Sequence of chain 1.B:
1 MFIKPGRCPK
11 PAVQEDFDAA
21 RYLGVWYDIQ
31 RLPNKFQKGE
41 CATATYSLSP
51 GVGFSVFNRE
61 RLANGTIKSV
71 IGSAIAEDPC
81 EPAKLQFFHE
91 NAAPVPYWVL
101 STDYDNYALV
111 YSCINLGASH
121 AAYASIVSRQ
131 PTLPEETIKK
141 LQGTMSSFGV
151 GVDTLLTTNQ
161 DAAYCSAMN

Sequence of chain 2.B:
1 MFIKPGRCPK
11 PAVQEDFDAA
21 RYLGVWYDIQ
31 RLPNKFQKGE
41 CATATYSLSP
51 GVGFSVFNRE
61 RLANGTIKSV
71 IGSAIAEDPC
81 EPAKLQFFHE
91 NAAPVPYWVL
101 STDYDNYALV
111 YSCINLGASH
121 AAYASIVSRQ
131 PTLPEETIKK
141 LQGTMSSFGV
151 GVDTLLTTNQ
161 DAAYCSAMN

Binding-site contacts:
Ligand atom C2D contacts residue ASN58 of chain 1.B at 3.4 Å.
Ligand atom CMB contacts residue SER112 of chain 1.B at 3.6 Å.
Ligand atom CBD contacts residue PHE36 of chain 1.B at 3.2 Å (hydrophobic).
Ligand atom NC contacts residue ASN58 of chain 1.B at 3.4 Å (h-bond).
Ligand atom NB contacts residue PHE36 of chain 1.B at 3.5 Å.
Ligand atom OC contacts residue TYR123 of chain 1.B at 3.7 Å.
Ligand atom C4D contacts residue ASN58 of chain 1.B at 3.6 Å.
Ligand atom CMD contacts residue GLU60 of chain 1.B at 3.6 Å.
Ligand atom CAB contacts residue SER112 of chain 1.B at 3.4 Å.
Ligand atom CMB contacts residue TYR123 of chain 1.B at 3.6 Å (hydrophobic).
Ligand atom O2D contacts residue GLU60 of chain 1.B at 2.4 Å (salt-bridge).
Ligand atom C4A contacts residue HIS89 of chain 1.B at 3.5 Å.
Ligand atom CBA contacts residue ALA118 of chain 2.B at 3.3 Å (hydrophobic).
Ligand atom ND contacts residue ASN58 of chain 1.B at 3.1 Å (h-bond).
Ligand atom ND contacts residue PHE36 of chain 1.B at 3.4 Å.
Ligand atom CMC contacts residue TYR123 of chain 1.B at 3.6 Å (hydrophobic).
Ligand atom O2D contacts residue LYS68 of chain 1.B at 3.4 Å.
Ligand atom NA contacts residue PHE36 of chain 1.B at 3.2 Å.
Ligand atom O1D contacts residue LYS68 of chain 1.B at 2.9 Å (salt-bridge).
Ligand atom CHB contacts residue HIS89 of chain 1.B at 3.6 Å.
Ligand atom CGD contacts residue LYS68 of chain 1.B at 3.6 Å.
Ligand atom C4D contacts residue PHE36 of chain 1.B at 3.6 Å (hydrophobic).
Ligand atom O2A contacts residue ALA118 of chain 2.B at 3.4 Å.
Ligand atom C3A contacts residue HIS89 of chain 1.B at 3.5 Å.
Ligand atom O2A contacts residue PHE36 of chain 1.B at 3.2 Å.
Ligand atom OB contacts residue LEU116 of chain 2.B at 3.1 Å (h-bond).
Ligand atom CGD contacts residue GLU60 of chain 1.B at 3.2 Å.
Ligand atom CBD contacts residue GLU60 of chain 1.B at 3.3 Å.
Ligand atom CMD contacts residue ARG59 of chain 1.B at 3.3 Å.
Ligand atom C1D contacts residue ASN58 of chain 1.B at 3.5 Å.
Ligand atom C2C contacts residue TYR123 of chain 1.B at 3.2 Å (hydrophobic).
Ligand atom CBC contacts residue VAL127 of chain 1.B at 3.4 Å (hydrophobic).
Ligand atom CMA contacts residue HIS89 of chain 1.B at 3.3 Å.
Ligand atom CHA contacts residue VAL70 of chain 1.B at 3.6 Å (hydrophobic).
Ligand atom C1A contacts residue PHE36 of chain 1.B at 3.6 Å (hydrophobic).
Ligand atom CMA contacts residue ALA92 of chain 1.B at 3.6 Å (hydrophobic).
Ligand atom C1C contacts residue TYR123 of chain 1.B at 3.4 Å (hydrophobic).
Ligand atom OB contacts residue GLY117 of chain 2.B at 3.5 Å (h-bond).
Ligand atom C1B contacts residue PHE36 of chain 1.B at 3.4 Å (hydrophobic).
Ligand atom CGA contacts residue PHE36 of chain 1.B at 3.6 Å (hydrophobic).

The small molecule below binds the protein below.
Small molecule (SMILES): C=CC1=C(C)/C(=C/c2[nH]c(/C=C3\N=C(/C=C4\NC(=O)C(C)=C4C=C)C(C)=C3CCC(=O)O)c(CCC(=O)O)c2C)NC1=O